Binding-site contacts:
Ligand atom OP1 contacts residue SER211 of chain 1.B at 4.3 Å.
Ligand atom P contacts residue ARG208 of chain 5.C at 4.5 Å.
Ligand atom OP1 contacts residue ARG208 of chain 5.C at 4.1 Å.
Ligand atom O2' contacts residue ARG65 of chain 1.B at 4.3 Å.
Ligand atom O2' contacts residue ALA66 of chain 1.B at 3.6 Å.
Ligand atom OP1 contacts residue ARG208 of chain 1.B at 4.1 Å.
Ligand atom OP2 contacts residue ARG208 of chain 5.C at 4.4 Å.
Ligand atom O2' contacts residue GLY67 of chain 1.B at 3.3 Å (h-bond).
Ligand atom O2' contacts residue ARG208 of chain 1.B at 4.1 Å.
Ligand atom N3 contacts residue ARG65 of chain 1.B at 4.1 Å.
Ligand atom O5' contacts residue ARG208 of chain 5.C at 4.0 Å.
Ligand atom C1' contacts residue GLY67 of chain 1.B at 4.4 Å.

A small-molecule ligand and the protein it binds are described below.
Small molecule (SMILES): Nc1ncnc2c1ncn2[C@@H]1O[C@H](CO[P](=O)(O)O[C@H]2[C@@H](O)[C@H](n3cnc4c(N)ncnc43)O[C@@H]2CO[P](=O)(O)O[C@H]2[C@@H](O)[C@H](n3cnc4c(N)ncnc43)O[C@@H]2CO)[C@@H](O)[C@H]1O

Sequence of chain 1.B:
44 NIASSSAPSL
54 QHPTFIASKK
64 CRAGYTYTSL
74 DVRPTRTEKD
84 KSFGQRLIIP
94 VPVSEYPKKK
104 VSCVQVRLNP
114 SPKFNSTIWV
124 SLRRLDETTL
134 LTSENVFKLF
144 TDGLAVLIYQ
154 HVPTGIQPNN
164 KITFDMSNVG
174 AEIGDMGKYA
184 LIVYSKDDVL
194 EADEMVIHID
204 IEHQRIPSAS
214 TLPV

Sequence of chain 5.C:
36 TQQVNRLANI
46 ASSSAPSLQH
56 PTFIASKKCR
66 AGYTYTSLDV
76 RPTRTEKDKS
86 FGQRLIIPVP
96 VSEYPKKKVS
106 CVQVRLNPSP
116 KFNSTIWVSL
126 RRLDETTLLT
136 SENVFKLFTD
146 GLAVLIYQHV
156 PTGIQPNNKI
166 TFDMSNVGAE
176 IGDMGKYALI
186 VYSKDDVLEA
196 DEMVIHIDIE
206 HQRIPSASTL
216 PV